Sequence of chain 59.C:
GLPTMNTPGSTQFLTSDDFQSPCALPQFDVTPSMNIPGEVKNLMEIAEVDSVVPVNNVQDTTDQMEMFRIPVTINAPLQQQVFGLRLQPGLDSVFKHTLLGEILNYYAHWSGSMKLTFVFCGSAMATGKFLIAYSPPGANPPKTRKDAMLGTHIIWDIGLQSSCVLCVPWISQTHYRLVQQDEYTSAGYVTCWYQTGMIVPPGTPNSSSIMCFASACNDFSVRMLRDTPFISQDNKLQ

Sequence of chain 58.A:
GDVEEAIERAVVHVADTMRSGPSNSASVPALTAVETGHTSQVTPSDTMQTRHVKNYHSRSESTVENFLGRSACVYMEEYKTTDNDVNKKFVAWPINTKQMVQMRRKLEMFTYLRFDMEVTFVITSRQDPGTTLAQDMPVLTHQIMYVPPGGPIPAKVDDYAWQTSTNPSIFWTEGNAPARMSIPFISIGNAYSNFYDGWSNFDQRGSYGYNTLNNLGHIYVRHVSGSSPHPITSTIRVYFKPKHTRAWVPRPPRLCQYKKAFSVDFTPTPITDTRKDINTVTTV

Binding-site contacts:
Ligand atom C5A contacts residue ILE144 of chain 58.A at 3.7 Å (hydrophobic).
Ligand atom N2 contacts residue W711 of chain 58.F at 2.9 Å.
Ligand atom C4A contacts residue MET181 of chain 58.A at 3.6 Å (hydrophobic).
Ligand atom O1B contacts residue ILE95 of chain 58.A at 3.6 Å.
Ligand atom C5B contacts residue ILE183 of chain 58.A at 3.7 Å (hydrophobic).
Ligand atom C5B contacts residue TYR146 of chain 58.A at 3.4 Å (hydrophobic).
Ligand atom C3C contacts residue LEU216 of chain 58.A at 3.7 Å (hydrophobic).
Ligand atom C4B contacts residue ILE183 of chain 58.A at 4.0 Å (hydrophobic).
Ligand atom C4A contacts residue ALA24 of chain 58.C at 4.0 Å (hydrophobic).
Ligand atom C1C contacts residue THR97 of chain 58.A at 3.9 Å.
Ligand atom C4 contacts residue TYR192 of chain 58.A at 3.5 Å (hydrophobic).
Ligand atom C1B contacts residue ILE183 of chain 58.A at 4.0 Å (hydrophobic).
Ligand atom C3B contacts residue ILE219 of chain 58.A at 3.8 Å (hydrophobic).
Ligand atom O1A contacts residue PHE121 of chain 58.A at 4.0 Å.
Ligand atom C2C contacts residue THR97 of chain 58.A at 3.9 Å.
Ligand atom C5A contacts residue PRO168 of chain 58.A at 4.0 Å (hydrophobic).
Ligand atom C2A contacts residue MET181 of chain 58.A at 3.7 Å (hydrophobic).
Ligand atom C4A contacts residue LEU14 of chain 59.C at 4.0 Å (hydrophobic).
Ligand atom C31 contacts residue ASN214 of chain 58.A at 3.3 Å.
Ligand atom N3A contacts residue MET181 of chain 58.A at 3.3 Å.
Ligand atom N2 contacts residue THR97 of chain 58.A at 3.7 Å.
Ligand atom C2B contacts residue ILE219 of chain 58.A at 3.8 Å (hydrophobic).
Ligand atom C6B contacts residue ILE183 of chain 58.A at 3.6 Å (hydrophobic).
Ligand atom N3A contacts residue ALA24 of chain 58.C at 3.8 Å.
Ligand atom N3A contacts residue TYR146 of chain 58.A at 4.0 Å.
Ligand atom C1C contacts residue PHE115 of chain 58.A at 3.9 Å (hydrophobic).
Ligand atom C3 contacts residue W711 of chain 58.F at 3.2 Å.
Ligand atom C4A contacts residue ILE170 of chain 58.A at 3.9 Å (hydrophobic).
Ligand atom O1 contacts residue THR97 of chain 58.A at 3.4 Å (h-bond).
Ligand atom C4B contacts residue TYR146 of chain 58.A at 3.7 Å (hydrophobic).
Ligand atom C4C contacts residue MET117 of chain 58.A at 3.9 Å (hydrophobic).
Ligand atom C2A contacts residue TYR146 of chain 58.A at 3.7 Å (hydrophobic).
Ligand atom C31 contacts residue W711 of chain 58.F at 3.0 Å.
Ligand atom C6C contacts residue ILE186 of chain 58.A at 3.9 Å (hydrophobic).
Ligand atom C2C contacts residue LEU216 of chain 58.A at 3.7 Å (hydrophobic).
Ligand atom C31 contacts residue LEU216 of chain 58.A at 3.4 Å (hydrophobic).
Ligand atom C5A contacts residue ILE170 of chain 58.A at 3.8 Å (hydrophobic).
Ligand atom C6B contacts residue TYR146 of chain 58.A at 3.8 Å (hydrophobic).
Ligand atom C3C contacts residue TYR192 of chain 58.A at 4.0 Å (hydrophobic).
Ligand atom O1 contacts residue W711 of chain 58.F at 3.7 Å.

A protein and the small-molecule ligand that binds it are described below.
Small molecule (SMILES): Cc1cc(CCCCCCCOc2ccc(C3=NCCO3)cc2)on1

Sequence of chain 58.C:
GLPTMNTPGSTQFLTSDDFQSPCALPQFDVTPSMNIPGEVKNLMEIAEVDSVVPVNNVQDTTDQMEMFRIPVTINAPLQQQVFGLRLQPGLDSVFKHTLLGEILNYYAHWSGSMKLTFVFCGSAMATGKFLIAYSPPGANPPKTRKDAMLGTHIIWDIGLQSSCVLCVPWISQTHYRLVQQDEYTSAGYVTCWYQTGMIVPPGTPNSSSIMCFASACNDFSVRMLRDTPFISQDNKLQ